Binding-site contacts:
Ligand atom C6 contacts residue ARG116 of chain 1.C at 3.4 Å.
Ligand atom C5 contacts residue ASN186 of chain 1.C at 3.6 Å.
Ligand atom O5 contacts residue ARG116 of chain 1.C at 3.4 Å (salt-bridge).
Ligand atom C1 contacts residue ASN186 of chain 1.C at 1.4 Å.
Ligand atom C7 contacts residue ASN186 of chain 1.C at 3.1 Å.
Ligand atom C1 contacts residue ARG116 of chain 1.C at 4.3 Å.
Ligand atom O5 contacts residue ASN186 of chain 1.C at 2.4 Å (h-bond).
Ligand atom C6 contacts residue ASN122 of chain 1.C at 3.9 Å.
Ligand atom C7 contacts residue ASN122 of chain 1.C at 4.3 Å.
Ligand atom C8 contacts residue TRP187 of chain 1.C at 3.7 Å (hydrophobic).
Ligand atom O6 contacts residue ASN122 of chain 1.C at 3.5 Å.
Ligand atom C4 contacts residue ASN186 of chain 1.C at 4.3 Å.
Ligand atom O7 contacts residue ASN186 of chain 1.C at 3.7 Å.
Ligand atom N2 contacts residue ASN122 of chain 1.C at 4.1 Å.
Ligand atom O6 contacts residue ARG116 of chain 1.C at 3.5 Å (salt-bridge).
Ligand atom C8 contacts residue ASN186 of chain 1.C at 3.2 Å.
Ligand atom C3 contacts residue ASN186 of chain 1.C at 3.8 Å.
Ligand atom C8 contacts residue VAL109 of chain 1.C at 4.3 Å (hydrophobic).
Ligand atom C5 contacts residue ARG116 of chain 1.C at 3.8 Å.
Ligand atom N2 contacts residue ASN186 of chain 1.C at 2.9 Å (h-bond).
Ligand atom C8 contacts residue ALA190 of chain 1.C at 4.2 Å (hydrophobic).
Ligand atom C8 contacts residue ASN122 of chain 1.C at 3.4 Å.
Ligand atom C2 contacts residue ASN186 of chain 1.C at 2.5 Å.
Ligand atom O6 contacts residue GLU123 of chain 1.C at 4.4 Å.

This protein binds this small molecule.
Small molecule (SMILES): CC(=O)N[C@H]1[C@H](O[C@H]2[C@H](O)[C@@H](NC(C)=O)CO[C@@H]2CO)O[C@H](CO)[C@@H](O[C@@H]2O[C@H](CO)[C@@H](O)[C@H](O)[C@@H]2O)[C@@H]1O

Sequence of chain 1.C:
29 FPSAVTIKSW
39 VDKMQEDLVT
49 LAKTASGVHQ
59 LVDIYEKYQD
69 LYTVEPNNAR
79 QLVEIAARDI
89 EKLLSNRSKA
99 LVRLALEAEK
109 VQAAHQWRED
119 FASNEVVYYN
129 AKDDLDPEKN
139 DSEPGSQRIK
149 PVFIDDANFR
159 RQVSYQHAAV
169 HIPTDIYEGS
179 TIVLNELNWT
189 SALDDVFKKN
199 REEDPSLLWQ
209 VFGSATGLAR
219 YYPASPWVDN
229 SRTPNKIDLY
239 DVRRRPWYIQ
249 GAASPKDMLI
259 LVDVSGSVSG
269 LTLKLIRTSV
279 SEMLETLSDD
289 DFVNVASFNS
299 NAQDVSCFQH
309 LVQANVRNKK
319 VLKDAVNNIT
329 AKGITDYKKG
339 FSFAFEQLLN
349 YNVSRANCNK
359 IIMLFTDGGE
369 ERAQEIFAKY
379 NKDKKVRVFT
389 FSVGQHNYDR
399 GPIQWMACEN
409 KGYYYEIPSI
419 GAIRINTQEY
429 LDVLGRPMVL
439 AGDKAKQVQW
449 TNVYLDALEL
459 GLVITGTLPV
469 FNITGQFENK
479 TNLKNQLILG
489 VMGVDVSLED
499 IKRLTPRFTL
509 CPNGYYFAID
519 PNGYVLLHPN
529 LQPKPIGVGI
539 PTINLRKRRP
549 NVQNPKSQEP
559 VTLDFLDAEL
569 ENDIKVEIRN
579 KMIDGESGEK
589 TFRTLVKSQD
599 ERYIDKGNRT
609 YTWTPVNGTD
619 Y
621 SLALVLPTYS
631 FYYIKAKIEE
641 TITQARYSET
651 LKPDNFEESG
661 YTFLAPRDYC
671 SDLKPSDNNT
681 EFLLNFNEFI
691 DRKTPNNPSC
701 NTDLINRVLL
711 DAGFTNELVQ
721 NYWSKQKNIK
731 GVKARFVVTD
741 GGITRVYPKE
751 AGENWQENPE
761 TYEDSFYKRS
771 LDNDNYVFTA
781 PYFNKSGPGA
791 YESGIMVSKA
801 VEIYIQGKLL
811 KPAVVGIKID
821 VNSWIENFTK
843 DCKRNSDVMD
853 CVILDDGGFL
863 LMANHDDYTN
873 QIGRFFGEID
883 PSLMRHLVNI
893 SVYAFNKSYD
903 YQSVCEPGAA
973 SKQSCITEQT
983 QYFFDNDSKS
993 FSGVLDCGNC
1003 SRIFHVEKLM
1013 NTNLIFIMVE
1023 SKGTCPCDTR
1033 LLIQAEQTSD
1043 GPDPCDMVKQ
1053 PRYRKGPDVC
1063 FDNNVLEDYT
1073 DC